A protein and the small-molecule ligand that binds it are described below.
Small molecule (SMILES): CCn1c(-c2nonc2N)nc2c(C#CC(C)(C)O)nc(OC[C@H](N)Cc3ccccc3)cc21

Binding-site contacts:
Ligand atom C14 contacts residue THR183 of chain 1.C at 3.3 Å.
Ligand atom C7 contacts residue ASP184 of chain 1.C at 3.5 Å.
Ligand atom O3 contacts residue LEU95 of chain 1.C at 3.6 Å.
Ligand atom C9 contacts residue LEU173 of chain 1.C at 3.6 Å (hydrophobic).
Ligand atom C7 contacts residue LYS72 of chain 1.C at 3.5 Å.
Ligand atom C4 contacts residue ARG56 of chain 1.C at 3.4 Å.
Ligand atom N1 contacts residue PHE327 of chain 1.C at 3.4 Å.
Ligand atom C3 contacts residue PHE54 of chain 1.C at 3.7 Å (hydrophobic).
Ligand atom N3 contacts residue MET120 of chain 1.C at 3.6 Å.
Ligand atom N2 contacts residue LEU173 of chain 1.C at 3.4 Å.
Ligand atom N3 contacts residue GLU121 of chain 1.C at 3.1 Å (salt-bridge).
Ligand atom N6 contacts residue THR183 of chain 1.C at 3.0 Å (h-bond).
Ligand atom C4 contacts residue GLY55 of chain 1.C at 3.4 Å.
Ligand atom O2 contacts residue TYR122 of chain 1.C at 3.6 Å.
Ligand atom C17 contacts residue THR183 of chain 1.C at 3.6 Å.
Ligand atom C13 contacts residue ASP184 of chain 1.C at 3.5 Å.
Ligand atom C19 contacts residue LEU95 of chain 1.C at 3.6 Å (hydrophobic).
Ligand atom N2 contacts residue VAL123 of chain 1.C at 3.1 Å (h-bond).
Ligand atom N2 contacts residue TYR122 of chain 1.C at 3.7 Å.
Ligand atom C20 contacts residue GLU91 of chain 1.C at 3.7 Å.
Ligand atom C12 contacts residue THR183 of chain 1.C at 3.5 Å.
Ligand atom C13 contacts residue THR183 of chain 1.C at 3.3 Å.
Ligand atom O3 contacts residue GLU91 of chain 1.C at 2.5 Å (salt-bridge).
Ligand atom O3 contacts residue PHE185 of chain 1.C at 2.9 Å (h-bond).
Ligand atom C17 contacts residue ASP184 of chain 1.C at 3.5 Å.
Ligand atom C20 contacts residue LEU95 of chain 1.C at 3.3 Å (hydrophobic).
Ligand atom N7 contacts residue ASP184 of chain 1.C at 2.9 Å (salt-bridge).
Ligand atom C22 contacts residue LEU49 of chain 1.C at 3.6 Å (hydrophobic).
Ligand atom C8 contacts residue LEU173 of chain 1.C at 3.3 Å (hydrophobic).
Ligand atom C5 contacts residue ARG56 of chain 1.C at 3.6 Å.
Ligand atom C18 contacts residue GLU91 of chain 1.C at 3.6 Å.
Ligand atom N3 contacts residue LEU173 of chain 1.C at 3.7 Å.
Ligand atom C17 contacts residue MET120 of chain 1.C at 3.6 Å (hydrophobic).
Ligand atom C5 contacts residue VAL57 of chain 1.C at 3.6 Å (hydrophobic).
Ligand atom C19 contacts residue VAL104 of chain 1.C at 3.4 Å (hydrophobic).
Ligand atom O2 contacts residue PHE327 of chain 1.C at 3.4 Å.
Ligand atom C23 contacts residue ASP184 of chain 1.C at 3.7 Å.
Ligand atom O3 contacts residue ASP184 of chain 1.C at 3.5 Å.
Ligand atom N2 contacts residue GLU121 of chain 1.C at 3.6 Å (salt-bridge).
Ligand atom C4 contacts residue LEU74 of chain 1.C at 3.6 Å (hydrophobic).

Sequence of chain 1.C:
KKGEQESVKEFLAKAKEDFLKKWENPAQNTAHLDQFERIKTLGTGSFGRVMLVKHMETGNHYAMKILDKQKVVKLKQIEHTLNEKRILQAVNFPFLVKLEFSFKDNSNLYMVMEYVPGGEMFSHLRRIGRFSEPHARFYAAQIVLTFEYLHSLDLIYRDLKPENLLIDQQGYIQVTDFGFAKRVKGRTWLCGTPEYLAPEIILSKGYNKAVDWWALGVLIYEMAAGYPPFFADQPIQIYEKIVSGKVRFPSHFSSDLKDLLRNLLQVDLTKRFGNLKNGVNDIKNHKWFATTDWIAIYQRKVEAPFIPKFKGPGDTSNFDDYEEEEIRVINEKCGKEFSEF